Sequence of chain 14.E:
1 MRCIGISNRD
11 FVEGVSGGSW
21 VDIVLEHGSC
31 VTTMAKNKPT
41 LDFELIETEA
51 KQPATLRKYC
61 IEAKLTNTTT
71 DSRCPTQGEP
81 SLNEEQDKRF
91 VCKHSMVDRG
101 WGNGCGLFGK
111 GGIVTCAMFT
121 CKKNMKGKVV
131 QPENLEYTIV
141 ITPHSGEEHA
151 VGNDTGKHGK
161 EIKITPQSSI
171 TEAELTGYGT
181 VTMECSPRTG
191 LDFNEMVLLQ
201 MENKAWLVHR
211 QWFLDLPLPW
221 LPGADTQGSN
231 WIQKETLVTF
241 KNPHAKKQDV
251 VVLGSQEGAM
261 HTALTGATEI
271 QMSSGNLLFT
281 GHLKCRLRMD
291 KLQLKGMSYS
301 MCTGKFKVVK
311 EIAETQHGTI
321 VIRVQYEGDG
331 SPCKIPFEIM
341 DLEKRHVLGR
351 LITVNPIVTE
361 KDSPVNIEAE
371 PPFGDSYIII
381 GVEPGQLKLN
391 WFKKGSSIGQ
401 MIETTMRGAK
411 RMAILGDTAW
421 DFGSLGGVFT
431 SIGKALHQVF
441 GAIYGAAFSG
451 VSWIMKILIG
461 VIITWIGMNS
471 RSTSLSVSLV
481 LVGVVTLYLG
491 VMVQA

Binding-site contacts:
Ligand atom N2 contacts residue ASN153 of chain 14.C at 3.2 Å (h-bond).
Ligand atom C8 contacts residue TRP101 of chain 14.E at 4.4 Å (hydrophobic).
Ligand atom O7 contacts residue TRP101 of chain 14.E at 3.4 Å (h-bond).
Ligand atom C1 contacts residue HIS158 of chain 14.C at 4.1 Å.
Ligand atom C7 contacts residue TRP101 of chain 14.E at 4.3 Å (hydrophobic).
Ligand atom C8 contacts residue HIS149 of chain 14.C at 3.5 Å.
Ligand atom O5 contacts residue HIS158 of chain 14.C at 3.2 Å.
Ligand atom C5 contacts residue ASN153 of chain 14.C at 3.6 Å.
Ligand atom C7 contacts residue GLY102 of chain 14.E at 4.0 Å.
Ligand atom C6 contacts residue HIS158 of chain 14.C at 3.9 Å.
Ligand atom C4 contacts residue HIS149 of chain 14.C at 3.7 Å.
Ligand atom C3 contacts residue ASN153 of chain 14.C at 3.9 Å.
Ligand atom O7 contacts residue GLY102 of chain 14.E at 3.0 Å (h-bond).
Ligand atom O5 contacts residue ASN153 of chain 14.C at 2.2 Å (h-bond).
Ligand atom O7 contacts residue ASN153 of chain 14.C at 4.0 Å.
Ligand atom C8 contacts residue ASN153 of chain 14.C at 3.9 Å.
Ligand atom C6 contacts residue HIS149 of chain 14.C at 4.1 Å.
Ligand atom C5 contacts residue HIS158 of chain 14.C at 4.2 Å.
Ligand atom C8 contacts residue ALA150 of chain 14.C at 4.5 Å (hydrophobic).
Ligand atom O5 contacts residue HIS149 of chain 14.C at 3.8 Å.
Ligand atom O5 contacts residue GLY156 of chain 14.C at 3.9 Å.
Ligand atom C4 contacts residue ASN153 of chain 14.C at 4.2 Å.
Ligand atom O6 contacts residue HIS149 of chain 14.C at 3.6 Å.
Ligand atom C2 contacts residue ASN153 of chain 14.C at 2.6 Å.
Ligand atom O3 contacts residue HIS149 of chain 14.C at 4.2 Å.
Ligand atom O6 contacts residue HIS158 of chain 14.C at 3.4 Å.
Ligand atom C1 contacts residue THR155 of chain 14.C at 3.7 Å.
Ligand atom C3 contacts residue HIS149 of chain 14.C at 4.3 Å.
Ligand atom C2 contacts residue HIS149 of chain 14.C at 3.6 Å.
Ligand atom O5 contacts residue THR155 of chain 14.C at 3.8 Å.
Ligand atom C1 contacts residue HIS149 of chain 14.C at 3.7 Å.
Ligand atom C5 contacts residue GLY156 of chain 14.C at 4.0 Å.
Ligand atom C1 contacts residue ASN153 of chain 14.C at 1.4 Å.
Ligand atom O7 contacts residue ASN103 of chain 14.E at 4.5 Å.
Ligand atom C5 contacts residue HIS149 of chain 14.C at 3.6 Å.
Ligand atom C6 contacts residue GLY156 of chain 14.C at 3.8 Å.
Ligand atom C7 contacts residue ASN153 of chain 14.C at 3.6 Å.

The protein below binds the small molecule below.
Small molecule (SMILES): CC(=O)N[C@H]1[C@H](O[C@H]2[C@H](O)[C@@H](NC(C)=O)CO[C@@H]2CO)O[C@H](CO)[C@@H](O)[C@@H]1O

Sequence of chain 14.C:
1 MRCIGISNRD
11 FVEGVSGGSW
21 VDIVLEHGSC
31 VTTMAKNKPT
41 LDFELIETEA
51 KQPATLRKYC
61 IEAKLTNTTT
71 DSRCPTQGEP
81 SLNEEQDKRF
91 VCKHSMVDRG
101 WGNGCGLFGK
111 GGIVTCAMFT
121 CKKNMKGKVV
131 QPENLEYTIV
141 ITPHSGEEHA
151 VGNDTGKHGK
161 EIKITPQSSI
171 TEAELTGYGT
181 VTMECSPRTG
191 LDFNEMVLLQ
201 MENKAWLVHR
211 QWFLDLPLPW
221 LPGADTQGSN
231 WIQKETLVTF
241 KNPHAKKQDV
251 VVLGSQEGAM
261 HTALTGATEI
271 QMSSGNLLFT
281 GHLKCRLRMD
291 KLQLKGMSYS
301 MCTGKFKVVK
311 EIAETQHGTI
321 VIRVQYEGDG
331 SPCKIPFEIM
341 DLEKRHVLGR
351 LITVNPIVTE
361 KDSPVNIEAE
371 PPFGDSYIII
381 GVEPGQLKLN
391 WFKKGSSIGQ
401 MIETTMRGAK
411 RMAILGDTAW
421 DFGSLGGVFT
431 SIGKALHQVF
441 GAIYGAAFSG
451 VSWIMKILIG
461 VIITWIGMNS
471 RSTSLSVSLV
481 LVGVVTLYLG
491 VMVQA